Sequence of chain 2.A:
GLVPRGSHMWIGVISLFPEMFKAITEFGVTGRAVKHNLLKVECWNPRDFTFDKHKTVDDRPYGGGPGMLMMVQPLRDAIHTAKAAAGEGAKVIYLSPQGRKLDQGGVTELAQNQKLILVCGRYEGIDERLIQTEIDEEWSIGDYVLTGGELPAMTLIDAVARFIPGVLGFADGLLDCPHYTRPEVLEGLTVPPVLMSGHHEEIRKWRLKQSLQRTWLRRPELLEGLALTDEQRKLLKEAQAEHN

A small-molecule ligand and the protein it binds are described below.
Small molecule (SMILES): CC(C)(C)c1cccc(C(=O)NCC2(NC(=O)c3cccc4nocc34)CCCCC2)c1

Binding-site contacts:
Ligand atom O1 contacts residue GLY149 of chain 2.A at 3.8 Å.
Ligand atom C22 contacts residue SER140 of chain 2.A at 3.6 Å.
Ligand atom N2 contacts residue PRO152 of chain 2.A at 3.6 Å.
Ligand atom C contacts residue PRO97 of chain 2.A at 3.7 Å (hydrophobic).
Ligand atom C13 contacts residue THR147 of chain 2.A at 3.8 Å.
Ligand atom C16 contacts residue GLY125 of chain 2.A at 3.7 Å.
Ligand atom C11 contacts residue LEU146 of chain 2.A at 3.3 Å (hydrophobic).
Ligand atom C24 contacts residue SER96 of chain 2.A at 3.3 Å.
Ligand atom O2 contacts residue PRO152 of chain 2.A at 3.2 Å.
Ligand atom C20 contacts residue TYR144 of chain 2.A at 3.5 Å (hydrophobic).
Ligand atom C21 contacts residue GLY142 of chain 2.A at 3.5 Å.
Ligand atom C14 contacts residue TYR123 of chain 2.A at 3.4 Å (hydrophobic).
Ligand atom O contacts residue VAL145 of chain 2.A at 3.2 Å.
Ligand atom O contacts residue LEU146 of chain 2.A at 2.9 Å (h-bond).
Ligand atom C20 contacts residue LEU146 of chain 2.A at 3.8 Å (hydrophobic).
Ligand atom C9 contacts residue PRO97 of chain 2.A at 3.5 Å (hydrophobic).
Ligand atom C9 contacts residue TYR144 of chain 2.A at 3.8 Å (hydrophobic).
Ligand atom O2 contacts residue LEU95 of chain 2.A at 3.5 Å.
Ligand atom O2 contacts residue SER96 of chain 2.A at 3.3 Å (h-bond).
Ligand atom C3 contacts residue TYR144 of chain 2.A at 3.6 Å (hydrophobic).
Ligand atom C15 contacts residue TYR123 of chain 2.A at 3.5 Å (hydrophobic).
Ligand atom C16 contacts residue GLU124 of chain 2.A at 3.7 Å.
Ligand atom C17 contacts residue PRO97 of chain 2.A at 3.6 Å (hydrophobic).
Ligand atom C18 contacts residue PRO97 of chain 2.A at 3.6 Å (hydrophobic).
Ligand atom C3 contacts residue VAL145 of chain 2.A at 3.7 Å (hydrophobic).
Ligand atom C13 contacts residue GLY148 of chain 2.A at 3.4 Å.
Ligand atom C15 contacts residue GLY121 of chain 2.A at 3.5 Å.
Ligand atom N2 contacts residue ILE141 of chain 2.A at 3.0 Å (h-bond).
Ligand atom C14 contacts residue GLY121 of chain 2.A at 3.7 Å.
Ligand atom C21 contacts residue TYR144 of chain 2.A at 3.1 Å (hydrophobic).
Ligand atom C24 contacts residue PRO152 of chain 2.A at 3.5 Å (hydrophobic).
Ligand atom N2 contacts residue SER140 of chain 2.A at 3.4 Å.
Ligand atom C15 contacts residue ARG122 of chain 2.A at 3.7 Å.
Ligand atom O2 contacts residue TRP139 of chain 2.A at 3.6 Å.
Ligand atom C8 contacts residue PRO97 of chain 2.A at 3.8 Å (hydrophobic).
Ligand atom C24 contacts residue LEU95 of chain 2.A at 3.3 Å (hydrophobic).
Ligand atom C25 contacts residue PRO152 of chain 2.A at 3.7 Å (hydrophobic).
Ligand atom O contacts residue TYR144 of chain 2.A at 3.6 Å.
Ligand atom C23 contacts residue PRO152 of chain 2.A at 3.7 Å (hydrophobic).
Ligand atom C22 contacts residue GLY142 of chain 2.A at 3.2 Å.